The protein below binds the small molecule below.
Small molecule (SMILES): COc1ccc(Nc2nc(-c3cccc(C(=O)Nc4ccc(C(=O)O)cc4)c3)cn3ccnc23)cc1OC

Binding-site contacts:
Ligand atom C34 contacts residue ALA89 of chain 1.A at 3.2 Å (hydrophobic).
Ligand atom C32 contacts residue GLU90 of chain 1.A at 3.4 Å.
Ligand atom C33 contacts residue ALA89 of chain 1.A at 3.6 Å (hydrophobic).
Ligand atom C22 contacts residue LEU139 of chain 1.A at 3.5 Å (hydrophobic).
Ligand atom O18 contacts residue LYS96 of chain 1.A at 3.8 Å.
Ligand atom N27 contacts residue LEU139 of chain 1.A at 3.4 Å.
Ligand atom C25 contacts residue ALA38 of chain 1.A at 3.7 Å (hydrophobic).
Ligand atom C3 contacts residue PRO93 of chain 1.A at 3.4 Å (hydrophobic).
Ligand atom C19 contacts residue ALA38 of chain 1.A at 3.4 Å (hydrophobic).
Ligand atom O17 contacts residue LYS96 of chain 1.A at 3.6 Å.
Ligand atom O18 contacts residue ASN95 of chain 1.A at 3.0 Å (h-bond).
Ligand atom N27 contacts residue ALA38 of chain 1.A at 3.6 Å.
Ligand atom N27 contacts residue MET88 of chain 1.A at 3.8 Å.
Ligand atom N28 contacts residue MET88 of chain 1.A at 3.6 Å.
Ligand atom C26 contacts residue GLU87 of chain 1.A at 3.1 Å.
Ligand atom O36 contacts residue LEU15 of chain 1.A at 3.7 Å.
Ligand atom C34 contacts residue GLY92 of chain 1.A at 3.4 Å.
Ligand atom C34 contacts residue GLU90 of chain 1.A at 3.5 Å.
Ligand atom C19 contacts residue LEU139 of chain 1.A at 3.1 Å (hydrophobic).
Ligand atom C38 contacts residue LYS96 of chain 1.A at 3.6 Å.
Ligand atom C15 contacts residue VAL23 of chain 1.A at 3.8 Å (hydrophobic).
Ligand atom N27 contacts residue ALA89 of chain 1.A at 3.0 Å (h-bond).
Ligand atom C37 contacts residue LEU15 of chain 1.A at 3.5 Å (hydrophobic).
Ligand atom C7 contacts residue LYS96 of chain 1.A at 3.5 Å.
Ligand atom C2 contacts residue PRO93 of chain 1.A at 3.8 Å (hydrophobic).
Ligand atom C26 contacts residue ALA38 of chain 1.A at 3.7 Å (hydrophobic).
Ligand atom C3 contacts residue ARG136 of chain 1.A at 3.8 Å.
Ligand atom C26 contacts residue LEU139 of chain 1.A at 3.6 Å (hydrophobic).
Ligand atom O36 contacts residue LYS96 of chain 1.A at 3.5 Å (salt-bridge).
Ligand atom N20 contacts residue LEU139 of chain 1.A at 3.1 Å.
Ligand atom N20 contacts residue ALA38 of chain 1.A at 3.5 Å.
Ligand atom O35 contacts residue LYS96 of chain 1.A at 3.5 Å (salt-bridge).
Ligand atom C5 contacts residue PRO93 of chain 1.A at 3.9 Å (hydrophobic).
Ligand atom C32 contacts residue GLY92 of chain 1.A at 3.5 Å.
Ligand atom C26 contacts residue ALA89 of chain 1.A at 3.4 Å (hydrophobic).
Ligand atom C16 contacts residue LYS96 of chain 1.A at 3.5 Å.
Ligand atom C33 contacts residue GLY92 of chain 1.A at 3.6 Å.
Ligand atom C25 contacts residue LEU139 of chain 1.A at 3.4 Å (hydrophobic).
Ligand atom C21 contacts residue LEU139 of chain 1.A at 3.6 Å (hydrophobic).
Ligand atom N28 contacts residue ALA89 of chain 1.A at 3.3 Å (h-bond).

Sequence of chain 1.A:
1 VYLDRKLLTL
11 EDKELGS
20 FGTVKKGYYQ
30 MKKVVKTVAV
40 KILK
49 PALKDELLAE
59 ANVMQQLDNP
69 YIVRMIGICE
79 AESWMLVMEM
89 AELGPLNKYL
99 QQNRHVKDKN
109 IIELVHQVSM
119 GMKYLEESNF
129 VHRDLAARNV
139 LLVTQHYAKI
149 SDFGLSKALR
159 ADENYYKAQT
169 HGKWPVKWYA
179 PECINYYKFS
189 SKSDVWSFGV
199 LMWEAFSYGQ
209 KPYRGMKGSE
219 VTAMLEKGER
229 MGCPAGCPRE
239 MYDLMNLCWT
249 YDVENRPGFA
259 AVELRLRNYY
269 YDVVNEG